Sequence of chain 1.A:
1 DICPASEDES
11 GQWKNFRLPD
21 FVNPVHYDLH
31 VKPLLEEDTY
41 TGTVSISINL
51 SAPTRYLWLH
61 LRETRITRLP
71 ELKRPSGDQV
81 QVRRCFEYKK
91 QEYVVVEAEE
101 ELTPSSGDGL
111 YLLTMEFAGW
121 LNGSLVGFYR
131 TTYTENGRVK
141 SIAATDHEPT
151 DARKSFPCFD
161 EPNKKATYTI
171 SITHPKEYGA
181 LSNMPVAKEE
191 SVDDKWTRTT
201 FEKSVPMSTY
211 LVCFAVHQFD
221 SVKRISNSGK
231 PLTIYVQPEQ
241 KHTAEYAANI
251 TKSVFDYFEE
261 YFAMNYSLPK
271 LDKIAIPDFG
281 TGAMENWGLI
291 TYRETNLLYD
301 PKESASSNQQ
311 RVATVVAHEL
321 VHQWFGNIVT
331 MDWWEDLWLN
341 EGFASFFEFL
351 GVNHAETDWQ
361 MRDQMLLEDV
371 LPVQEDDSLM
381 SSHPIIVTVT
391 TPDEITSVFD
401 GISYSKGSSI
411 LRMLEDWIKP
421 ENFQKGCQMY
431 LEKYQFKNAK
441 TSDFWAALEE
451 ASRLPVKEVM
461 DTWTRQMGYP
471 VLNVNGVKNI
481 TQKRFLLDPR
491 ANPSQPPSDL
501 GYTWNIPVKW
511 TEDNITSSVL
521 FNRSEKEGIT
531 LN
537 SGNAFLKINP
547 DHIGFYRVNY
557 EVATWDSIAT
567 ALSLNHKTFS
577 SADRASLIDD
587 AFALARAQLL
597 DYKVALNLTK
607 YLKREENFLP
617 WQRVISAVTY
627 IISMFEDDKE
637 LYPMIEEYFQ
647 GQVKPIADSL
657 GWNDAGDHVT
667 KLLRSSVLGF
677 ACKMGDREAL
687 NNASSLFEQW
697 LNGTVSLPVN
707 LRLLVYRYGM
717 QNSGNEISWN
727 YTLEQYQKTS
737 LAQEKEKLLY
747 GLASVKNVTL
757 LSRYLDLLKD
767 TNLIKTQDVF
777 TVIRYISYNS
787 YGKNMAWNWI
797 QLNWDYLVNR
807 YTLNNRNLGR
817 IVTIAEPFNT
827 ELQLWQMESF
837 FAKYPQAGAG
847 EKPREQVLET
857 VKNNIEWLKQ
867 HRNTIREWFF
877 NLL

This small molecule binds to this protein.
Small molecule (SMILES): CC(=O)N[C@H]1[C@H](O[C@H]2[C@H](O)[C@@H](NC(C)=O)CO[C@@H]2CO)O[C@H](CO)[C@@H](O)[C@@H]1O

Binding-site contacts:
Ligand atom C7 contacts residue ASN249 of chain 1.A at 3.6 Å.
Ligand atom O7 contacts residue GLU245 of chain 1.A at 4.0 Å.
Ligand atom O7 contacts residue TYR246 of chain 1.A at 3.5 Å.
Ligand atom C3 contacts residue ASN249 of chain 1.A at 3.6 Å.
Ligand atom O5 contacts residue ASN249 of chain 1.A at 2.4 Å (h-bond).
Ligand atom C4 contacts residue ASN249 of chain 1.A at 4.0 Å.
Ligand atom C1 contacts residue ASN249 of chain 1.A at 1.4 Å.
Ligand atom C5 contacts residue ASN249 of chain 1.A at 3.6 Å.
Ligand atom C2 contacts residue ASN249 of chain 1.A at 2.2 Å.
Ligand atom O7 contacts residue ASN249 of chain 1.A at 4.5 Å.
Ligand atom C7 contacts residue TYR246 of chain 1.A at 4.1 Å (hydrophobic).
Ligand atom C8 contacts residue TYR246 of chain 1.A at 3.7 Å (hydrophobic).
Ligand atom C8 contacts residue ASN249 of chain 1.A at 4.1 Å.
Ligand atom N2 contacts residue ASN249 of chain 1.A at 2.8 Å (h-bond).